Binding-site contacts:
Ligand atom C1 contacts residue VAL143 of chain 2.A at 3.9 Å (hydrophobic).
Ligand atom C5 contacts residue HIS93 of chain 2.A at 3.9 Å.
Ligand atom C2 contacts residue GLN148 of chain 2.A at 3.9 Å.
Ligand atom C15 contacts residue ALA149 of chain 2.A at 3.4 Å (hydrophobic).
Ligand atom C12 contacts residue GLN148 of chain 2.A at 3.7 Å.
Ligand atom C1 contacts residue NAD1 of chain 2.B at 3.6 Å.
Ligand atom N contacts residue GLN148 of chain 2.A at 3.6 Å.
Ligand atom C8 contacts residue TRP192 of chain 2.A at 3.5 Å (hydrophobic).
Ligand atom O contacts residue SER141 of chain 2.A at 2.5 Å (h-bond).
Ligand atom C13 contacts residue GLN148 of chain 2.A at 3.9 Å.
Ligand atom O3 contacts residue HIS93 of chain 2.A at 3.4 Å.
Ligand atom O2 contacts residue ALA149 of chain 2.A at 2.9 Å (h-bond).
Ligand atom C15 contacts residue GLN148 of chain 2.A at 3.7 Å.
Ligand atom C3 contacts residue GLN148 of chain 2.A at 3.8 Å.
Ligand atom O2 contacts residue GLN150 of chain 2.A at 3.2 Å (h-bond).
Ligand atom O contacts residue NAD1 of chain 2.B at 2.8 Å.
Ligand atom C contacts residue SER141 of chain 2.A at 3.3 Å.
Ligand atom C3 contacts residue ASN186 of chain 2.A at 3.5 Å.
Ligand atom C17 contacts residue TYR154 of chain 2.A at 3.7 Å (hydrophobic).
Ligand atom C7 contacts residue LEU195 of chain 2.A at 3.7 Å (hydrophobic).
Ligand atom O contacts residue TYR154 of chain 2.A at 2.5 Å (h-bond).
Ligand atom O3 contacts residue NAD1 of chain 2.B at 3.5 Å.
Ligand atom C7 contacts residue TRP192 of chain 2.A at 3.4 Å (hydrophobic).
Ligand atom C6 contacts residue LEU195 of chain 2.A at 3.6 Å (hydrophobic).
Ligand atom C14 contacts residue ALA149 of chain 2.A at 3.3 Å (hydrophobic).
Ligand atom C16 contacts residue GLN148 of chain 2.A at 3.5 Å.
Ligand atom C11 contacts residue GLN148 of chain 2.A at 3.5 Å.
Ligand atom C17 contacts residue HIS93 of chain 2.A at 3.6 Å.
Ligand atom C14 contacts residue GLN148 of chain 2.A at 3.8 Å.
Ligand atom C2 contacts residue TYR253 of chain 3.A at 3.7 Å (hydrophobic).
Ligand atom F contacts residue HIS93 of chain 2.A at 2.9 Å.
Ligand atom O2 contacts residue ALA151 of chain 2.A at 3.8 Å.
Ligand atom C contacts residue TYR154 of chain 2.A at 3.5 Å (hydrophobic).
Ligand atom C contacts residue NAD1 of chain 2.B at 3.2 Å.
Ligand atom C17 contacts residue NAD1 of chain 2.B at 3.5 Å.
Ligand atom O1 contacts residue LEU195 of chain 2.A at 3.6 Å.
Ligand atom C1 contacts residue SER141 of chain 2.A at 3.4 Å.
Ligand atom O3 contacts residue TYR154 of chain 2.A at 3.1 Å (h-bond).
Ligand atom C8 contacts residue LEU195 of chain 2.A at 3.8 Å (hydrophobic).
Ligand atom C2 contacts residue ASN186 of chain 2.A at 3.6 Å.

A small-molecule ligand and the protein it binds are described below.
Small molecule (SMILES): O=C(c1cccc(-c2cccc(O)c2F)n1)c1cccc(O)c1O

Sequence of chain 2.A:
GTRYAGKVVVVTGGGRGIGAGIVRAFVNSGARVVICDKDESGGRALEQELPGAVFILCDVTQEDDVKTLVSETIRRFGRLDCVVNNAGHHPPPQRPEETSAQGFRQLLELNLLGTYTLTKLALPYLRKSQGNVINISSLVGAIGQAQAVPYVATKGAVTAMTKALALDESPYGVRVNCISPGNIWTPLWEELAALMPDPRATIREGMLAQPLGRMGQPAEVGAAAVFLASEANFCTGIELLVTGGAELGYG

Sequence of chain 3.A:
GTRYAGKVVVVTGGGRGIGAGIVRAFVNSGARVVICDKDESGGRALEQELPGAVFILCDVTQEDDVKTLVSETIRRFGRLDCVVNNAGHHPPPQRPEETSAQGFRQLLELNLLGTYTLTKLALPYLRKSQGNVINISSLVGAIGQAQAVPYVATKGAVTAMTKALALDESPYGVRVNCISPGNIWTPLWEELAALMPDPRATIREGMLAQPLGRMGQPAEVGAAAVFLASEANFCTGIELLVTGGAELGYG